This small molecule binds to this protein.
Small molecule (SMILES): Cc1[nH]nc2c1N=C(c1ccccc1Cl)c1cnc(N3CCOCC3)cc1N2

Binding-site contacts:
Ligand atom N18 contacts residue LEU177 of chain 1.A at 3.3 Å.
Ligand atom C19 contacts residue SER112 of chain 1.A at 4.2 Å.
Ligand atom C19 contacts residue GLY114 of chain 1.A at 3.9 Å.
Ligand atom C02 contacts residue VAL39 of chain 1.A at 4.0 Å (hydrophobic).
Ligand atom C27 contacts residue LYS113 of chain 1.A at 4.3 Å.
Ligand atom N04 contacts residue LEU31 of chain 1.A at 3.9 Å.
Ligand atom N17 contacts residue ALA59 of chain 1.A at 4.3 Å.
Ligand atom C19 contacts residue ALA111 of chain 1.A at 4.1 Å (hydrophobic).
Ligand atom C22 contacts residue LEU31 of chain 1.A at 4.0 Å (hydrophobic).
Ligand atom C06 contacts residue LEU31 of chain 1.A at 4.1 Å (hydrophobic).
Ligand atom C08 contacts residue ASN115 of chain 1.A at 2.6 Å.
Ligand atom C16 contacts residue LEU177 of chain 1.A at 4.1 Å (hydrophobic).
Ligand atom C11 contacts residue LEU31 of chain 1.A at 4.1 Å (hydrophobic).
Ligand atom N18 contacts residue ALA59 of chain 1.A at 3.9 Å.
Ligand atom C02 contacts residue ALA59 of chain 1.A at 4.2 Å (hydrophobic).
Ligand atom C01 contacts residue LEU177 of chain 1.A at 4.2 Å (hydrophobic).
Ligand atom N17 contacts residue LEU177 of chain 1.A at 3.6 Å.
Ligand atom C14 contacts residue GLY114 of chain 1.A at 4.0 Å.
Ligand atom N17 contacts residue ALA111 of chain 1.A at 3.7 Å.
Ligand atom N15 contacts residue GLY114 of chain 1.A at 4.3 Å.
Ligand atom N15 contacts residue ALA111 of chain 1.A at 3.5 Å (h-bond).
Ligand atom C28 contacts residue LYS113 of chain 1.A at 4.0 Å.
Ligand atom N23 contacts residue SER112 of chain 1.A at 4.2 Å.
Ligand atom N17 contacts residue TYR110 of chain 1.A at 4.1 Å.
Ligand atom C03 contacts residue LEU177 of chain 1.A at 4.1 Å (hydrophobic).
Ligand atom C05 contacts residue LEU31 of chain 1.A at 3.7 Å (hydrophobic).
Ligand atom N15 contacts residue LEU31 of chain 1.A at 4.3 Å.
Ligand atom C02 contacts residue LEU177 of chain 1.A at 3.6 Å (hydrophobic).
Ligand atom C13 contacts residue LEU31 of chain 1.A at 4.0 Å (hydrophobic).
Ligand atom N17 contacts residue GLU109 of chain 1.A at 3.8 Å.
Ligand atom C07 contacts residue ASN115 of chain 1.A at 3.4 Å.
Ligand atom C14 contacts residue LEU31 of chain 1.A at 4.3 Å (hydrophobic).
Ligand atom C03 contacts residue VAL39 of chain 1.A at 4.3 Å (hydrophobic).
Ligand atom CL1 contacts residue LEU31 of chain 1.A at 3.8 Å.
Ligand atom C20 contacts residue GLY114 of chain 1.A at 4.3 Å.
Ligand atom C14 contacts residue ALA111 of chain 1.A at 4.3 Å (hydrophobic).
Ligand atom C09 contacts residue ASN115 of chain 1.A at 3.5 Å.
Ligand atom N18 contacts residue GLU109 of chain 1.A at 3.5 Å (salt-bridge).
Ligand atom C16 contacts residue ALA111 of chain 1.A at 4.2 Å (hydrophobic).
Ligand atom C01 contacts residue VAL39 of chain 1.A at 3.5 Å (hydrophobic).

Sequence of chain 1.A:
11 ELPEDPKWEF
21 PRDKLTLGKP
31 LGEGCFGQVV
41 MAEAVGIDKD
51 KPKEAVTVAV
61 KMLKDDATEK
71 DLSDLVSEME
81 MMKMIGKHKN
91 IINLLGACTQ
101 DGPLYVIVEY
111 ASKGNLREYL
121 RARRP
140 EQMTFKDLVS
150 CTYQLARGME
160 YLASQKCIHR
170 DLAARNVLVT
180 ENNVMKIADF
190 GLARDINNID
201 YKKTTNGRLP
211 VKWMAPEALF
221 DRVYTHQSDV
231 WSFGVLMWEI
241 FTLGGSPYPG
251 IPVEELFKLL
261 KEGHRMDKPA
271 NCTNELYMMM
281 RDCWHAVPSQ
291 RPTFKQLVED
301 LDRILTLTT